A protein and the small-molecule ligand that binds it are described below.
Small molecule (SMILES): CSCC[C@H](NC(=O)[C@H](Cc1ccc(O)cc1)NC(=O)[C@H](CCC(=O)O)NC(=O)[C@@H]1CCCN1C(=O)[C@@H]1CCCN1C(=O)[C@H](C)NC(=O)[C@@H](N)[C@@H](C)O)C(=O)N[C@@H](CCC(=O)O)C(=O)N[C@@H](C)C(=O)O

Binding-site contacts:
Ligand atom O contacts residue HIS32 of chain 1.A at 2.9 Å (h-bond).
Ligand atom CD1 contacts residue THR36 of chain 1.A at 3.8 Å.
Ligand atom C contacts residue TRP39 of chain 1.A at 3.7 Å (hydrophobic).
Ligand atom O contacts residue ASN24 of chain 1.A at 3.0 Å (h-bond).
Ligand atom CE2 contacts residue THR36 of chain 1.A at 3.9 Å.
Ligand atom CD2 contacts residue LYS35 of chain 1.A at 3.4 Å.
Ligand atom OH contacts residue ASP31 of chain 1.A at 3.3 Å (salt-bridge).
Ligand atom N contacts residue TRP39 of chain 1.A at 3.9 Å.
Ligand atom O contacts residue LYS35 of chain 1.A at 4.1 Å.
Ligand atom CE1 contacts residue ILE30 of chain 1.A at 3.2 Å (hydrophobic).
Ligand atom CE2 contacts residue ASP31 of chain 1.A at 3.1 Å.
Ligand atom CZ contacts residue ASP31 of chain 1.A at 3.3 Å.
Ligand atom CA contacts residue TRP39 of chain 1.A at 3.5 Å (hydrophobic).
Ligand atom N contacts residue ASN24 of chain 1.A at 3.9 Å.
Ligand atom CG contacts residue ARG20 of chain 1.A at 3.9 Å.
Ligand atom CD2 contacts residue THR36 of chain 1.A at 3.5 Å.
Ligand atom CD2 contacts residue ASP31 of chain 1.A at 3.9 Å.
Ligand atom CE2 contacts residue LYS35 of chain 1.A at 3.6 Å.
Ligand atom CG contacts residue PHE28 of chain 1.A at 4.0 Å (hydrophobic).
Ligand atom CD contacts residue ARG20 of chain 1.A at 3.4 Å.
Ligand atom CG contacts residue THR36 of chain 1.A at 3.9 Å.
Ligand atom CD1 contacts residue ILE30 of chain 1.A at 3.5 Å (hydrophobic).
Ligand atom C contacts residue ASN24 of chain 1.A at 4.1 Å.
Ligand atom CB contacts residue TRP39 of chain 1.A at 3.8 Å (hydrophobic).
Ligand atom OE1 contacts residue ARG20 of chain 1.A at 2.6 Å (salt-bridge).
Ligand atom O contacts residue THR37 of chain 1.A at 3.1 Å.
Ligand atom SD contacts residue LYS35 of chain 1.A at 3.8 Å.
Ligand atom CG contacts residue LYS35 of chain 1.A at 4.1 Å.
Ligand atom CE2 contacts residue HIS32 of chain 1.A at 4.2 Å.
Ligand atom CD1 contacts residue THR37 of chain 1.A at 4.0 Å.
Ligand atom OH contacts residue ILE30 of chain 1.A at 3.8 Å.
Ligand atom CB contacts residue HIS32 of chain 1.A at 3.4 Å.
Ligand atom CD contacts residue TRP39 of chain 1.A at 3.7 Å (hydrophobic).
Ligand atom CE1 contacts residue THR36 of chain 1.A at 3.9 Å.
Ligand atom OE2 contacts residue ARG20 of chain 1.A at 3.6 Å.
Ligand atom CZ contacts residue ILE30 of chain 1.A at 3.9 Å (hydrophobic).
Ligand atom O contacts residue TRP39 of chain 1.A at 3.8 Å.
Ligand atom C contacts residue HIS32 of chain 1.A at 3.7 Å.
Ligand atom O contacts residue TRP39 of chain 1.A at 3.0 Å.
Ligand atom OH contacts residue HIS32 of chain 1.A at 3.1 Å.

Sequence of chain 1.A:
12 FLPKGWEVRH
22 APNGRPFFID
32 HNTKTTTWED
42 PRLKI